Sequence of chain 2.A:
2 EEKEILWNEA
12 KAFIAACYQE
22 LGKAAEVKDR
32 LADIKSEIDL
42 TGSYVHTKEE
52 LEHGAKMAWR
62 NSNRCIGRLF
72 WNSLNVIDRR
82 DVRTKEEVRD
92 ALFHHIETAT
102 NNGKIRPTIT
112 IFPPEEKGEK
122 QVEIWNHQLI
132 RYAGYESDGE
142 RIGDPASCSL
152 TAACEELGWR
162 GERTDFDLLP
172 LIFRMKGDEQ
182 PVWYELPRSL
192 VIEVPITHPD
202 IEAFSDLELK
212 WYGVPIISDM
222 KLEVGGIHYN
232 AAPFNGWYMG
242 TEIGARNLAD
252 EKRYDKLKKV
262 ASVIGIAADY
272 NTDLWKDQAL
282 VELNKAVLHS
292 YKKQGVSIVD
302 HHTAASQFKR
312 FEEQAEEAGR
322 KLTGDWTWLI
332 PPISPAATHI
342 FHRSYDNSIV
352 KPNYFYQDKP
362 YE

Binding-site contacts:
Ligand atom C21 contacts residue HEM1 of chain 2.B at 3.1 Å.
Ligand atom C02 contacts residue TRP238 of chain 2.A at 3.8 Å (hydrophobic).
Ligand atom C24 contacts residue TYR357 of chain 2.A at 3.8 Å (hydrophobic).
Ligand atom C23 contacts residue TYR357 of chain 2.A at 3.6 Å (hydrophobic).
Ligand atom N01 contacts residue HEM1 of chain 2.B at 3.7 Å.
Ligand atom C26 contacts residue HEM1 of chain 2.B at 3.1 Å.
Ligand atom C08 contacts residue HEM1 of chain 2.B at 3.8 Å.
Ligand atom C24 contacts residue HIS128 of chain 2.A at 3.7 Å.
Ligand atom C10 contacts residue GLU243 of chain 2.A at 3.6 Å.
Ligand atom C30 contacts residue PEG1 of chain 2.E at 3.0 Å.
Ligand atom O12 contacts residue ILE218 of chain 2.A at 3.8 Å.
Ligand atom N01 contacts residue GLU243 of chain 2.A at 2.7 Å (salt-bridge).
Ligand atom N29 contacts residue PEG1 of chain 2.E at 3.6 Å (h-bond).
Ligand atom C22 contacts residue HIS128 of chain 2.A at 3.4 Å.
Ligand atom C25 contacts residue TYR357 of chain 2.A at 3.8 Å (hydrophobic).
Ligand atom C21 contacts residue HIS128 of chain 2.A at 3.7 Å.
Ligand atom C11 contacts residue HEM1 of chain 2.B at 3.7 Å.
Ligand atom C23 contacts residue HIS128 of chain 2.A at 3.4 Å.
Ligand atom N02 contacts residue HEM1 of chain 2.B at 3.6 Å.
Ligand atom C07 contacts residue HEM1 of chain 2.B at 3.6 Å.
Ligand atom C22 contacts residue HEM1 of chain 2.B at 3.6 Å.
Ligand atom O12 contacts residue HEM1 of chain 2.B at 3.5 Å.
Ligand atom C06 contacts residue PHE235 of chain 2.A at 3.6 Å (hydrophobic).
Ligand atom N02 contacts residue TYR239 of chain 2.A at 3.5 Å.
Ligand atom C09 contacts residue HEM1 of chain 2.B at 3.4 Å.
Ligand atom C04 contacts residue HEM1 of chain 2.B at 3.3 Å.
Ligand atom C10 contacts residue HEM1 of chain 2.B at 3.8 Å.
Ligand atom C06 contacts residue HEM1 of chain 2.B at 3.3 Å.
Ligand atom C03 contacts residue HEM1 of chain 2.B at 3.1 Å.
Ligand atom N02 contacts residue GLU243 of chain 2.A at 2.8 Å (salt-bridge).
Ligand atom C09 contacts residue GLU243 of chain 2.A at 3.5 Å.
Ligand atom C02 contacts residue GLU243 of chain 2.A at 3.6 Å.
Ligand atom C07 contacts residue ILE218 of chain 2.A at 3.6 Å (hydrophobic).
Ligand atom N29 contacts residue TRP329 of chain 2.A at 3.6 Å.
Ligand atom C02 contacts residue HEM1 of chain 2.B at 3.6 Å.
Ligand atom N29 contacts residue HEM1 of chain 2.B at 3.2 Å (h-bond).
Ligand atom C25 contacts residue HEM1 of chain 2.B at 3.5 Å.
Ligand atom C30 contacts residue HEM1 of chain 2.B at 3.0 Å.
Ligand atom N02 contacts residue TRP238 of chain 2.A at 2.7 Å (h-bond).
Ligand atom C05 contacts residue HEM1 of chain 2.B at 3.6 Å.

The protein below binds the small molecule below.
Small molecule (SMILES): CNCCc1cccc(OCc2ccc3ccc(N)nc3c2)c1